A protein and the small-molecule ligand that binds it are described below.
Small molecule (SMILES): CNC(=O)[C@H]1[C@H](C(=O)N[C@@H](CCC(N)=O)C(=O)N[C@@H](CC(N)=O)C(N)=O)[C@H]1c1ccc(OP(=O)(O)O)cc1

Sequence of chain 1.A:
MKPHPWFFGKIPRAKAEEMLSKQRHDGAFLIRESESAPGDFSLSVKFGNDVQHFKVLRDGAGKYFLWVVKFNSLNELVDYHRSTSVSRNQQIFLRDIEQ

Binding-site contacts:
Ligand atom CG contacts residue PHE56 of chain 1.A at 3.8 Å (hydrophobic).
Ligand atom CBF contacts residue LYS57 of chain 1.A at 3.8 Å.
Ligand atom CBE contacts residue ARG15 of chain 1.A at 3.8 Å.
Ligand atom OE1 contacts residue GLN54 of chain 1.A at 3.7 Å.
Ligand atom PBL contacts residue SER44 of chain 1.A at 3.8 Å.
Ligand atom CBE contacts residue LYS57 of chain 1.A at 3.7 Å.
Ligand atom OAM contacts residue ARG15 of chain 1.A at 2.6 Å (salt-bridge).
Ligand atom OAK contacts residue SER36 of chain 1.A at 2.8 Å (h-bond).
Ligand atom CB contacts residue HIS55 of chain 1.A at 3.7 Å.
Ligand atom PBL contacts residue SER38 of chain 1.A at 3.5 Å.
Ligand atom CAQ contacts residue HIS55 of chain 1.A at 3.7 Å.
Ligand atom CBJ contacts residue HIS55 of chain 1.A at 3.4 Å.
Ligand atom O contacts residue TRP69 of chain 1.A at 3.3 Å.
Ligand atom CAT contacts residue TRP69 of chain 1.A at 3.6 Å (hydrophobic).
Ligand atom OAF contacts residue PHE56 of chain 1.A at 3.5 Å.
Ligand atom CB contacts residue PHE56 of chain 1.A at 3.5 Å (hydrophobic).
Ligand atom NAC contacts residue LYS57 of chain 1.A at 2.8 Å (salt-bridge).
Ligand atom OAF contacts residue LYS57 of chain 1.A at 2.9 Å (salt-bridge).
Ligand atom PBL contacts residue ARG34 of chain 1.A at 3.7 Å.
Ligand atom OAX contacts residue SER44 of chain 1.A at 3.1 Å (h-bond).
Ligand atom CAA contacts residue ARG15 of chain 1.A at 3.6 Å.
Ligand atom CBH contacts residue TRP69 of chain 1.A at 3.7 Å (hydrophobic).
Ligand atom OAM contacts residue ARG34 of chain 1.A at 2.8 Å (salt-bridge).
Ligand atom C contacts residue TRP69 of chain 1.A at 3.8 Å (hydrophobic).
Ligand atom CAT contacts residue LEU68 of chain 1.A at 3.5 Å (hydrophobic).
Ligand atom OAK contacts residue SER38 of chain 1.A at 3.5 Å (h-bond).
Ligand atom NAC contacts residue LEU68 of chain 1.A at 2.9 Å (h-bond).
Ligand atom CAO contacts residue LYS57 of chain 1.A at 3.6 Å.
Ligand atom N contacts residue HIS55 of chain 1.A at 2.9 Å (h-bond).
Ligand atom CG contacts residue HIS55 of chain 1.A at 3.5 Å.
Ligand atom OAL contacts residue SER38 of chain 1.A at 2.5 Å (h-bond).
Ligand atom PBL contacts residue SER36 of chain 1.A at 3.8 Å.
Ligand atom CG contacts residue GLN54 of chain 1.A at 3.7 Å.
Ligand atom CAQ contacts residue LYS57 of chain 1.A at 3.6 Å.
Ligand atom OAK contacts residue SER44 of chain 1.A at 3.0 Å (h-bond).
Ligand atom CAZ contacts residue LYS57 of chain 1.A at 3.7 Å.
Ligand atom CBD contacts residue HIS55 of chain 1.A at 3.6 Å.
Ligand atom CAZ contacts residue LEU68 of chain 1.A at 3.7 Å (hydrophobic).
Ligand atom OAI contacts residue ARG15 of chain 1.A at 2.9 Å (salt-bridge).
Ligand atom OAK contacts residue ARG34 of chain 1.A at 2.9 Å (salt-bridge).